A protein and the small-molecule ligand that binds it are described below.
Small molecule (SMILES): C[P](=O)(O)O[P](=O)(O)OC[C@H]1O[C@@H](n2cnc3c(N)ncnc32)[C@H](O)[C@@H]1O

Sequence of chain 2.B:
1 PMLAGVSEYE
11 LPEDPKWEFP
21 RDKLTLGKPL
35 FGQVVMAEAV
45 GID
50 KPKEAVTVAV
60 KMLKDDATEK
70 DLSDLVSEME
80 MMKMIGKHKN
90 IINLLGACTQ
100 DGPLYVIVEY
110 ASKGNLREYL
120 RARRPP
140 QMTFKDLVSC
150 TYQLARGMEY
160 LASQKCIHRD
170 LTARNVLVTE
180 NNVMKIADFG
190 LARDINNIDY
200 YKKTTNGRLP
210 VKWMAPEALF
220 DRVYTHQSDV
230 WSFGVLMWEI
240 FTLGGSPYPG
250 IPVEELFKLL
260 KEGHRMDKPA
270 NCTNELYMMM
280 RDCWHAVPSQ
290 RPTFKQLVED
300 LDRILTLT

Binding-site contacts:
Ligand atom C4 contacts residue LEU176 of chain 2.B at 3.8 Å (hydrophobic).
Ligand atom O3A contacts residue ASP187 of chain 2.B at 4.1 Å.
Ligand atom O2' contacts residue LEU176 of chain 2.B at 3.6 Å.
Ligand atom O1A contacts residue VAL38 of chain 2.B at 3.5 Å.
Ligand atom N6 contacts residue LEU176 of chain 2.B at 3.5 Å.
Ligand atom N3 contacts residue LEU176 of chain 2.B at 4.1 Å.
Ligand atom C3B contacts residue ASN174 of chain 2.B at 3.4 Å.
Ligand atom N1 contacts residue GLU108 of chain 2.B at 4.0 Å.
Ligand atom N1 contacts residue ALA58 of chain 2.B at 4.1 Å.
Ligand atom N7 contacts residue VAL38 of chain 2.B at 3.9 Å.
Ligand atom N7 contacts residue LEU176 of chain 2.B at 3.8 Å.
Ligand atom N6 contacts residue ILE91 of chain 2.B at 3.3 Å.
Ligand atom C4 contacts residue LEU30 of chain 2.B at 4.2 Å (hydrophobic).
Ligand atom N1 contacts residue TYR109 of chain 2.B at 3.8 Å.
Ligand atom C6 contacts residue ALA110 of chain 2.B at 4.0 Å (hydrophobic).
Ligand atom C8 contacts residue LEU176 of chain 2.B at 4.3 Å (hydrophobic).
Ligand atom C5' contacts residue VAL38 of chain 2.B at 3.6 Å (hydrophobic).
Ligand atom N6 contacts residue GLU108 of chain 2.B at 2.9 Å (salt-bridge).
Ligand atom C6 contacts residue LEU176 of chain 2.B at 3.5 Å (hydrophobic).
Ligand atom C8 contacts residue VAL38 of chain 2.B at 4.0 Å (hydrophobic).
Ligand atom C6 contacts residue ALA58 of chain 2.B at 3.8 Å (hydrophobic).
Ligand atom C2 contacts residue LEU30 of chain 2.B at 4.2 Å (hydrophobic).
Ligand atom O2' contacts residue ASN114 of chain 2.B at 3.7 Å.
Ligand atom N6 contacts residue ALA58 of chain 2.B at 3.5 Å.
Ligand atom O1A contacts residue ASP187 of chain 2.B at 3.7 Å.
Ligand atom N1 contacts residue LEU176 of chain 2.B at 4.1 Å.
Ligand atom C4' contacts residue LEU30 of chain 2.B at 3.9 Å (hydrophobic).
Ligand atom O4' contacts residue LEU30 of chain 2.B at 3.5 Å.
Ligand atom C5 contacts residue VAL38 of chain 2.B at 4.2 Å (hydrophobic).
Ligand atom N9 contacts residue LEU176 of chain 2.B at 4.0 Å.
Ligand atom C5 contacts residue LEU176 of chain 2.B at 3.6 Å (hydrophobic).
Ligand atom C2 contacts residue ALA110 of chain 2.B at 3.1 Å (hydrophobic).
Ligand atom N3 contacts residue LEU30 of chain 2.B at 4.0 Å.
Ligand atom N3 contacts residue ALA110 of chain 2.B at 4.0 Å.
Ligand atom C6 contacts residue GLU108 of chain 2.B at 3.9 Å.
Ligand atom N6 contacts residue VAL107 of chain 2.B at 3.7 Å.
Ligand atom C2 contacts residue TYR109 of chain 2.B at 3.8 Å (hydrophobic).
Ligand atom N1 contacts residue ALA110 of chain 2.B at 3.0 Å (h-bond).
Ligand atom O1A contacts residue LYS60 of chain 2.B at 3.9 Å.
Ligand atom O3' contacts residue ASN114 of chain 2.B at 4.1 Å.